Binding-site contacts:
Ligand atom C19 contacts residue TYR669 of chain 1.A at 4.1 Å (hydrophobic).
Ligand atom N01 contacts residue GLU425 of chain 1.A at 3.1 Å (salt-bridge).
Ligand atom N01 contacts residue TYR528 of chain 1.A at 3.9 Å.
Ligand atom N23 contacts residue ARG674 of chain 1.A at 3.5 Å.
Ligand atom N23 contacts residue LYS358 of chain 1.A at 3.5 Å.
Ligand atom C11 contacts residue ARG525 of chain 1.A at 3.7 Å.
Ligand atom C20 contacts residue HIS362 of chain 1.A at 3.4 Å.
Ligand atom C09 contacts residue TYR528 of chain 1.A at 3.7 Å (hydrophobic).
Ligand atom C10 contacts residue ARG525 of chain 1.A at 3.7 Å.
Ligand atom C13 contacts residue HIS362 of chain 1.A at 3.5 Å.
Ligand atom C02 contacts residue GLU425 of chain 1.A at 3.3 Å.
Ligand atom C21 contacts residue SER668 of chain 1.A at 4.1 Å.
Ligand atom C24 contacts residue ARG674 of chain 1.A at 3.5 Å.
Ligand atom C10 contacts residue TYR528 of chain 1.A at 3.8 Å (hydrophobic).
Ligand atom C14 contacts residue TYR669 of chain 1.A at 3.7 Å (hydrophobic).
Ligand atom N23 contacts residue TYR669 of chain 1.A at 4.0 Å.
Ligand atom C22 contacts residue ARG674 of chain 1.A at 3.5 Å.
Ligand atom C04 contacts residue GLU428 of chain 1.A at 4.0 Å.
Ligand atom C21 contacts residue TYR669 of chain 1.A at 3.5 Å (hydrophobic).
Ligand atom C22 contacts residue SER668 of chain 1.A at 3.7 Å.
Ligand atom C24 contacts residue SER668 of chain 1.A at 3.5 Å.
Ligand atom C21 contacts residue ARG674 of chain 1.A at 3.9 Å.
Ligand atom C19 contacts residue HIS362 of chain 1.A at 3.6 Å.
Ligand atom C11 contacts residue TYR528 of chain 1.A at 3.8 Å (hydrophobic).
Ligand atom C09 contacts residue ARG525 of chain 1.A at 3.5 Å.
Ligand atom C08 contacts residue TYR528 of chain 1.A at 3.9 Å (hydrophobic).
Ligand atom C06 contacts residue TYR528 of chain 1.A at 3.9 Å (hydrophobic).
Ligand atom C24 contacts residue TYR669 of chain 1.A at 3.8 Å (hydrophobic).
Ligand atom C03 contacts residue GLU425 of chain 1.A at 4.1 Å.
Ligand atom N23 contacts residue SER668 of chain 1.A at 3.8 Å.
Ligand atom C03 contacts residue GLU428 of chain 1.A at 3.8 Å.
Ligand atom C12 contacts residue HIS362 of chain 1.A at 4.0 Å.
Ligand atom C12 contacts residue ILE529 of chain 1.A at 3.6 Å (hydrophobic).
Ligand atom C20 contacts residue TYR669 of chain 1.A at 3.6 Å (hydrophobic).
Ligand atom C22 contacts residue TYR669 of chain 1.A at 3.7 Å (hydrophobic).
Ligand atom C25 contacts residue ARG674 of chain 1.A at 4.0 Å.
Ligand atom C14 contacts residue HIS362 of chain 1.A at 3.8 Å.
Ligand atom C25 contacts residue SER668 of chain 1.A at 4.0 Å.
Ligand atom C18 contacts residue TYR669 of chain 1.A at 4.0 Å (hydrophobic).
Ligand atom C13 contacts residue ILE529 of chain 1.A at 3.6 Å (hydrophobic).

Sequence of chain 1.A:
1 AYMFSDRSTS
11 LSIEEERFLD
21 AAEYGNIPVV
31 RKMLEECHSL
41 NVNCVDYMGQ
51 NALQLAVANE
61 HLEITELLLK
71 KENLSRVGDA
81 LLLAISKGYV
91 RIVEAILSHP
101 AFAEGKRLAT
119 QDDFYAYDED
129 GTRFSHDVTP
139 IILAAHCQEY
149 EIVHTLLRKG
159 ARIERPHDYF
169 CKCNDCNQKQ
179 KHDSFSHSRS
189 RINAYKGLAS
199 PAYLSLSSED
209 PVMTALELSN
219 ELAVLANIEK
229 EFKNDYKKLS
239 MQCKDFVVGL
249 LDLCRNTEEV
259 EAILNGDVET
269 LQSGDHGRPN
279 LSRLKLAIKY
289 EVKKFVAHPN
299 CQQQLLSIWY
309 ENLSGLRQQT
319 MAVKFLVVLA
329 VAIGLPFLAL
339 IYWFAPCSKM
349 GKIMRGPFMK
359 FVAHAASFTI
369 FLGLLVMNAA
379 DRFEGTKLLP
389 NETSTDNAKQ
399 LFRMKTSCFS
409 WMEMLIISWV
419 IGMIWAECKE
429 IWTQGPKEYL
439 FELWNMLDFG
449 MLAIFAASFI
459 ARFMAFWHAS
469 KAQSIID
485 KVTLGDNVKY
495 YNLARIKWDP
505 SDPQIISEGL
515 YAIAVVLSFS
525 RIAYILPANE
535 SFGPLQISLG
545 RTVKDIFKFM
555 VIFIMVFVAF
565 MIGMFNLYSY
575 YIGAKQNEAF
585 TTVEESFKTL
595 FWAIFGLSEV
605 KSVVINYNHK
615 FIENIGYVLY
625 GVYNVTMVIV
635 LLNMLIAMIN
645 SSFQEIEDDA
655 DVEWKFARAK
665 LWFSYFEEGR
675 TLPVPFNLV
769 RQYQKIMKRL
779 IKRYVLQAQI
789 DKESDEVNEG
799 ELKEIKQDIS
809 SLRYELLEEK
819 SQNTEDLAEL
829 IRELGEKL

This protein binds this small molecule.
Small molecule (SMILES): N#Cc1ccc(O[C@@H]2c3ccccc3C[C@H]2N2CCC[C@@H](N)C2)cc1